A protein and the small-molecule ligand that binds it are described below.
Small molecule (SMILES): O=C(CCC(=O)Nc1cccc(Cl)c1)NN=Cc1c2ccccc2cc2ccccc12

Sequence of chain 2.B:
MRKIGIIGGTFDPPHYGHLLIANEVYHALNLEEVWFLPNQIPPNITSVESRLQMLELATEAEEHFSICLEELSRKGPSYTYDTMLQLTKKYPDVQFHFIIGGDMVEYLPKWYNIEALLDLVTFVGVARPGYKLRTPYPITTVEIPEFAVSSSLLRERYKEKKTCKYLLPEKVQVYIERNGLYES

Binding-site contacts:
Ligand atom NAO contacts residue TRP118 of chain 2.A at 3.2 Å.
Ligand atom CAK contacts residue TYR114 of chain 2.B at 3.3 Å (hydrophobic).
Ligand atom CAW contacts residue TYR114 of chain 2.B at 3.5 Å (hydrophobic).
Ligand atom CAR contacts residue TRP118 of chain 2.A at 3.4 Å (hydrophobic).
Ligand atom NAJ contacts residue ILE106 of chain 2.A at 3.5 Å (h-bond).
Ligand atom CAI contacts residue GLY10 of chain 2.A at 3.4 Å.
Ligand atom OAE contacts residue PHE105 of chain 2.A at 3.5 Å.
Ligand atom CLAF contacts residue GLY108 of chain 2.A at 3.2 Å.
Ligand atom CAT contacts residue TRP118 of chain 2.A at 3.3 Å (hydrophobic).
Ligand atom CAV contacts residue MET111 of chain 2.B at 3.5 Å (hydrophobic).
Ligand atom CAC contacts residue GLY10 of chain 2.A at 3.0 Å.
Ligand atom CAB contacts residue ILE9 of chain 2.A at 3.3 Å (hydrophobic).
Ligand atom CAK contacts residue ILE106 of chain 2.A at 3.5 Å (hydrophobic).
Ligand atom CAA contacts residue ILE23 of chain 2.A at 3.5 Å (hydrophobic).
Ligand atom CAX contacts residue MET111 of chain 2.A at 3.5 Å (hydrophobic).
Ligand atom CAQ contacts residue TYR114 of chain 2.B at 3.6 Å (hydrophobic).
Ligand atom CAH contacts residue ILE106 of chain 2.A at 3.5 Å (hydrophobic).
Ligand atom NAJ contacts residue GLY10 of chain 2.A at 2.8 Å (h-bond).
Ligand atom CAL contacts residue TYR114 of chain 2.B at 3.6 Å (hydrophobic).
Ligand atom CBB contacts residue MET111 of chain 2.A at 3.1 Å (hydrophobic).
Ligand atom CBA contacts residue MET111 of chain 2.A at 3.5 Å (hydrophobic).
Ligand atom CAC contacts residue ILE9 of chain 2.A at 3.3 Å (hydrophobic).
Ligand atom OAD contacts residue ILE107 of chain 2.A at 3.5 Å.
Ligand atom CBC contacts residue MET111 of chain 2.A at 3.0 Å (hydrophobic).
Ligand atom CAY contacts residue FMT1 of chain 2.J at 3.5 Å.
Ligand atom NAJ contacts residue TYR114 of chain 2.B at 3.2 Å (h-bond).
Ligand atom CLAF contacts residue ILE107 of chain 2.A at 3.5 Å.
Ligand atom CBD contacts residue MET111 of chain 2.B at 3.4 Å (hydrophobic).
Ligand atom CAX contacts residue TYR114 of chain 2.B at 3.6 Å (hydrophobic).
Ligand atom CBC contacts residue MET111 of chain 2.B at 3.2 Å (hydrophobic).
Ligand atom CAS contacts residue TRP118 of chain 2.A at 3.4 Å (hydrophobic).
Ligand atom CAW contacts residue MET111 of chain 2.A at 3.1 Å (hydrophobic).
Ligand atom CAV contacts residue MET111 of chain 2.A at 3.0 Å (hydrophobic).
Ligand atom CAN contacts residue FMT1 of chain 2.G at 3.6 Å.
Ligand atom CAU contacts residue MET111 of chain 2.A at 3.5 Å (hydrophobic).
Ligand atom CAY contacts residue LYS117 of chain 2.A at 3.6 Å.
Ligand atom NAO contacts residue FMT1 of chain 2.G at 2.9 Å (h-bond).
Ligand atom CLAF contacts residue VAL133 of chain 2.A at 3.0 Å.
Ligand atom CBD contacts residue MET111 of chain 2.A at 3.5 Å (hydrophobic).
Ligand atom NAP contacts residue TRP118 of chain 2.A at 3.5 Å.

Sequence of chain 2.A:
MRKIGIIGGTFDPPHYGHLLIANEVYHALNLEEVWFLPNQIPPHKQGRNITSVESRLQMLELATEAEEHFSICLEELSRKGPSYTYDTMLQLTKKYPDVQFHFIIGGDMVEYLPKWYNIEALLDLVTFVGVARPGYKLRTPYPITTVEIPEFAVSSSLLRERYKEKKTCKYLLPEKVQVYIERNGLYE